Binding-site contacts:
Ligand atom CZ contacts residue HIS431 of chain 41.W at 3.4 Å.
Ligand atom CG1 contacts residue PHE436 of chain 41.W at 3.4 Å (hydrophobic).
Ligand atom OH contacts residue LEU283 of chain 5.W at 3.8 Å.
Ligand atom CZ contacts residue THR219 of chain 5.W at 3.2 Å.
Ligand atom ND2 contacts residue TYR188 of chain 41.W at 3.5 Å (h-bond).
Ligand atom CB contacts residue GLU289 of chain 5.W at 3.8 Å.
Ligand atom CG contacts residue GLU289 of chain 5.W at 3.6 Å.
Ligand atom CE1 contacts residue GLU289 of chain 5.W at 3.6 Å.
Ligand atom CE1 contacts residue HIS431 of chain 41.W at 3.0 Å.
Ligand atom CE2 contacts residue MET223 of chain 5.W at 3.5 Å (hydrophobic).
Ligand atom CE1 contacts residue ARG193 of chain 41.W at 3.1 Å.
Ligand atom CD2 contacts residue MET223 of chain 5.W at 3.7 Å (hydrophobic).
Ligand atom O contacts residue ARG193 of chain 41.W at 2.8 Å (salt-bridge).
Ligand atom CD1 contacts residue HIS431 of chain 41.W at 3.3 Å.
Ligand atom CE1 contacts residue MET223 of chain 5.W at 3.3 Å (hydrophobic).
Ligand atom CZ contacts residue MET223 of chain 5.W at 2.9 Å (hydrophobic).
Ligand atom CE1 contacts residue VAL432 of chain 41.W at 3.8 Å (hydrophobic).
Ligand atom OH contacts residue MET223 of chain 5.W at 2.2 Å (h-bond).
Ligand atom ND2 contacts residue GLU199 of chain 41.W at 2.9 Å (salt-bridge).
Ligand atom CG1 contacts residue ARG435 of chain 41.W at 3.8 Å.
Ligand atom CA contacts residue ARG193 of chain 41.W at 3.8 Å.
Ligand atom CG2 contacts residue LEU189 of chain 41.W at 2.8 Å (hydrophobic).
Ligand atom CG contacts residue GLU199 of chain 41.W at 3.6 Å.
Ligand atom CE2 contacts residue ARG193 of chain 41.W at 3.8 Å.
Ligand atom CD contacts residue HIS431 of chain 41.W at 3.8 Å.
Ligand atom C contacts residue ARG193 of chain 41.W at 3.3 Å.
Ligand atom OD1 contacts residue GLU199 of chain 41.W at 3.4 Å (salt-bridge).
Ligand atom CD1 contacts residue ARG193 of chain 41.W at 3.7 Å.
Ligand atom OH contacts residue THR430 of chain 41.W at 3.4 Å.
Ligand atom CB contacts residue LEU189 of chain 41.W at 3.8 Å (hydrophobic).
Ligand atom CG contacts residue HIS431 of chain 41.W at 3.8 Å.
Ligand atom CE1 contacts residue THR219 of chain 5.W at 3.9 Å.
Ligand atom O contacts residue ARG435 of chain 41.W at 3.5 Å (salt-bridge).
Ligand atom N contacts residue ARG193 of chain 41.W at 3.8 Å.
Ligand atom OH contacts residue HIS431 of chain 41.W at 2.9 Å (h-bond).
Ligand atom CG2 contacts residue TYR188 of chain 41.W at 3.9 Å (hydrophobic).
Ligand atom CB contacts residue ARG435 of chain 41.W at 3.7 Å.
Ligand atom CG contacts residue TYR288 of chain 5.W at 3.4 Å (hydrophobic).
Ligand atom CD1 contacts residue GLU289 of chain 5.W at 3.0 Å.
Ligand atom CZ contacts residue ARG193 of chain 41.W at 3.1 Å.

Sequence of chain 41.W:
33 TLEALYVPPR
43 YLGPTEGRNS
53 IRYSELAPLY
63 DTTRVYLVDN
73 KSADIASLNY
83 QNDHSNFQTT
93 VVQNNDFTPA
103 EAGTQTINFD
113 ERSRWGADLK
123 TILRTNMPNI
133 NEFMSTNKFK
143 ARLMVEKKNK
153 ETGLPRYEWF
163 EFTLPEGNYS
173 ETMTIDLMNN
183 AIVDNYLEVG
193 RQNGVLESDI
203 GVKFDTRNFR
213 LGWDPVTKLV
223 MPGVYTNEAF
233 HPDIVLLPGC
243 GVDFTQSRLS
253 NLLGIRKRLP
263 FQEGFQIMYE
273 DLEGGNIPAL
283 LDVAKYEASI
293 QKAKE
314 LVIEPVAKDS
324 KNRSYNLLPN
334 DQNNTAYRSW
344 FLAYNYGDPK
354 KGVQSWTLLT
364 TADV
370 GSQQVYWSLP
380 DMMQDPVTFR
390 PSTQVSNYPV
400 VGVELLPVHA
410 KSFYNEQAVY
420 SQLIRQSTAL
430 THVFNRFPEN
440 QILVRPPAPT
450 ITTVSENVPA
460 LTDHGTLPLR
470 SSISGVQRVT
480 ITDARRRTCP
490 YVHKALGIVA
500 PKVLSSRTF

Sequence of chain 5.W:
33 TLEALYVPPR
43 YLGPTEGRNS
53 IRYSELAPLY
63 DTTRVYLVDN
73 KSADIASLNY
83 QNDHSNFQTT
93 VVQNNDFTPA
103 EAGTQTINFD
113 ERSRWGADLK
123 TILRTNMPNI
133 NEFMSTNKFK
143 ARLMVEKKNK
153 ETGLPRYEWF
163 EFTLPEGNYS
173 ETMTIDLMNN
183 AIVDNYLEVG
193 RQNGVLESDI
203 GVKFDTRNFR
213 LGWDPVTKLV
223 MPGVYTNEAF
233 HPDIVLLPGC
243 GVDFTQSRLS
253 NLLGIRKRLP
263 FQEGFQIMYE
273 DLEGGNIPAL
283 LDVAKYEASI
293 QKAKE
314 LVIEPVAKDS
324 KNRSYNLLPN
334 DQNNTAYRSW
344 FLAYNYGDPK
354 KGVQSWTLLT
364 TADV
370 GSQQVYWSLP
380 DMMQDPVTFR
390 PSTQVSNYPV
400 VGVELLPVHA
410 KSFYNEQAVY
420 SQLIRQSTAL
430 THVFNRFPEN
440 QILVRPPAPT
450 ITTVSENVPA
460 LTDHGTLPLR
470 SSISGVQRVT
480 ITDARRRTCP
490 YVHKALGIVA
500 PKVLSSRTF

The small molecule below binds the protein below.
Small molecule (SMILES): CC(C)[C@H](NC(=O)[C@@H]1CCCN1C(=O)[C@H](CC(N)=O)NC(=O)[C@@H](N)Cc1ccccc1)C(=O)N[C@@H](Cc1ccc(O)cc1)C(=O)N1CCC[C@H]1C(=O)N[C@H](C=O)Cc1ccc(O)cc1